Sequence of chain 1.A:
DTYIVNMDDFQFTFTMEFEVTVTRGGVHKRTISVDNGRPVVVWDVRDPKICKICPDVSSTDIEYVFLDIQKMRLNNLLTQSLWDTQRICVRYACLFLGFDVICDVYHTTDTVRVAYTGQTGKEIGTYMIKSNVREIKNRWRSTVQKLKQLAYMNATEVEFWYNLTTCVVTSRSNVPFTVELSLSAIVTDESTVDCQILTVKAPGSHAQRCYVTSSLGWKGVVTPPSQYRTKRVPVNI

This small molecule binds to this protein.
Small molecule (SMILES): CC(=O)N[C@@H]1[C@@H](O)[C@H](O)[C@@H](CO)O[C@H]1O

Binding-site contacts:
Ligand atom C2 contacts residue ASN187 of chain 1.A at 2.7 Å.
Ligand atom C7 contacts residue TRP185 of chain 1.A at 4.4 Å (hydrophobic).
Ligand atom C8 contacts residue TRP185 of chain 1.A at 3.1 Å (hydrophobic).
Ligand atom C7 contacts residue ASN187 of chain 1.A at 3.4 Å.
Ligand atom C4 contacts residue ASN187 of chain 1.A at 4.5 Å.
Ligand atom O7 contacts residue ASN187 of chain 1.A at 4.0 Å.
Ligand atom C8 contacts residue ASN187 of chain 1.A at 4.1 Å.
Ligand atom O7 contacts residue LEU191 of chain 1.A at 3.7 Å.
Ligand atom C8 contacts residue THR193 of chain 1.A at 4.5 Å.
Ligand atom C3 contacts residue ASN187 of chain 1.A at 3.9 Å.
Ligand atom N2 contacts residue ASN187 of chain 1.A at 2.9 Å (h-bond).
Ligand atom O5 contacts residue ASN187 of chain 1.A at 2.7 Å (h-bond).
Ligand atom C5 contacts residue ASN187 of chain 1.A at 3.8 Å.
Ligand atom C1 contacts residue ASN187 of chain 1.A at 1.6 Å.
Ligand atom O6 contacts residue ASN187 of chain 1.A at 4.2 Å.